This protein binds this small molecule.
Small molecule (SMILES): CC(=O)N[C@H]1[C@H](O[C@H]2[C@@H](O)[C@H](O)[C@@H](CO)O[C@@H]2O)O[C@H](CO)[C@@H](O)[C@@H]1O

Sequence of chain 1.B:
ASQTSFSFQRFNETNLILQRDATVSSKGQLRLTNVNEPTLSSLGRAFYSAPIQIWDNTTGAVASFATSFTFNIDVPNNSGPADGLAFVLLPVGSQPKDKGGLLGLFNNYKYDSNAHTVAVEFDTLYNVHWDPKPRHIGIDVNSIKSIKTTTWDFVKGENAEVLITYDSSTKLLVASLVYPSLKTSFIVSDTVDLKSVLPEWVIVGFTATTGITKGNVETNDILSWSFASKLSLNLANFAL

Binding-site contacts:
Ligand atom O4 contacts residue LEU105 of chain 1.B at 3.7 Å.
Ligand atom C5 contacts residue ASN219 of chain 1.B at 4.2 Å.
Ligand atom O3 contacts residue ASN130 of chain 1.B at 4.2 Å.
Ligand atom O6 contacts residue ASN219 of chain 1.B at 3.9 Å.
Ligand atom O6 contacts residue GLY214 of chain 1.B at 3.7 Å.
Ligand atom O3 contacts residue GLY103 of chain 1.B at 3.6 Å.
Ligand atom O3 contacts residue GLY104 of chain 1.B at 2.9 Å (h-bond).
Ligand atom C4 contacts residue GLY104 of chain 1.B at 3.9 Å.
Ligand atom O5 contacts residue LEU128 of chain 1.B at 3.7 Å.
Ligand atom O1 contacts residue ILE215 of chain 1.B at 3.4 Å.
Ligand atom C2 contacts residue ASN130 of chain 1.B at 4.0 Å.
Ligand atom C8 contacts residue VAL131 of chain 1.B at 3.8 Å (hydrophobic).
Ligand atom O6 contacts residue ILE215 of chain 1.B at 3.4 Å (h-bond).
Ligand atom C7 contacts residue ASN130 of chain 1.B at 4.2 Å.
Ligand atom O6 contacts residue THR216 of chain 1.B at 3.4 Å (h-bond).
Ligand atom C1 contacts residue ASN130 of chain 1.B at 4.2 Å.
Ligand atom C6 contacts residue TRP133 of chain 1.B at 3.7 Å (hydrophobic).
Ligand atom C1 contacts residue ILE215 of chain 1.B at 4.3 Å (hydrophobic).
Ligand atom C2 contacts residue ILE215 of chain 1.B at 4.0 Å (hydrophobic).
Ligand atom C6 contacts residue ASN219 of chain 1.B at 3.1 Å.
Ligand atom O7 contacts residue VAL131 of chain 1.B at 4.2 Å.
Ligand atom C3 contacts residue ILE215 of chain 1.B at 4.3 Å (hydrophobic).
Ligand atom O2 contacts residue ASN130 of chain 1.B at 3.5 Å (h-bond).
Ligand atom C5 contacts residue LEU128 of chain 1.B at 4.0 Å (hydrophobic).
Ligand atom C8 contacts residue HIS132 of chain 1.B at 3.7 Å.
Ligand atom C4 contacts residue ASN130 of chain 1.B at 4.2 Å.
Ligand atom C4 contacts residue TRP133 of chain 1.B at 4.2 Å (hydrophobic).
Ligand atom O3 contacts residue ASP86 of chain 1.B at 3.9 Å.
Ligand atom O7 contacts residue ASN130 of chain 1.B at 3.1 Å (h-bond).
Ligand atom O4 contacts residue LYS102 of chain 1.B at 4.2 Å.
Ligand atom C7 contacts residue VAL131 of chain 1.B at 4.3 Å (hydrophobic).
Ligand atom C6 contacts residue LEU128 of chain 1.B at 3.8 Å (hydrophobic).
Ligand atom C4 contacts residue LEU128 of chain 1.B at 3.9 Å (hydrophobic).
Ligand atom O4 contacts residue GLY104 of chain 1.B at 3.2 Å (h-bond).
Ligand atom O4 contacts residue GLY103 of chain 1.B at 4.2 Å.
Ligand atom O4 contacts residue TRP133 of chain 1.B at 3.9 Å.
Ligand atom C3 contacts residue GLY104 of chain 1.B at 3.8 Å.
Ligand atom C6 contacts residue THR216 of chain 1.B at 3.8 Å.
Ligand atom C5 contacts residue THR216 of chain 1.B at 3.8 Å.
Ligand atom O4 contacts residue ASN219 of chain 1.B at 3.8 Å.